Binding-site contacts:
Ligand atom C2 contacts residue ASN149 of chain 1.H at 2.5 Å.
Ligand atom C3 contacts residue ASN149 of chain 1.H at 3.9 Å.
Ligand atom C5 contacts residue ASN149 of chain 1.H at 3.7 Å.
Ligand atom O5 contacts residue ASN149 of chain 1.H at 2.4 Å (h-bond).
Ligand atom C7 contacts residue ASN149 of chain 1.H at 3.1 Å.
Ligand atom C4 contacts residue ASN149 of chain 1.H at 4.3 Å.
Ligand atom N2 contacts residue ASN149 of chain 1.H at 2.9 Å (h-bond).
Ligand atom C1 contacts residue ASN149 of chain 1.H at 1.5 Å.
Ligand atom O7 contacts residue ASN149 of chain 1.H at 3.0 Å (h-bond).
Ligand atom C8 contacts residue ASN149 of chain 1.H at 4.3 Å.

Sequence of chain 1.H:
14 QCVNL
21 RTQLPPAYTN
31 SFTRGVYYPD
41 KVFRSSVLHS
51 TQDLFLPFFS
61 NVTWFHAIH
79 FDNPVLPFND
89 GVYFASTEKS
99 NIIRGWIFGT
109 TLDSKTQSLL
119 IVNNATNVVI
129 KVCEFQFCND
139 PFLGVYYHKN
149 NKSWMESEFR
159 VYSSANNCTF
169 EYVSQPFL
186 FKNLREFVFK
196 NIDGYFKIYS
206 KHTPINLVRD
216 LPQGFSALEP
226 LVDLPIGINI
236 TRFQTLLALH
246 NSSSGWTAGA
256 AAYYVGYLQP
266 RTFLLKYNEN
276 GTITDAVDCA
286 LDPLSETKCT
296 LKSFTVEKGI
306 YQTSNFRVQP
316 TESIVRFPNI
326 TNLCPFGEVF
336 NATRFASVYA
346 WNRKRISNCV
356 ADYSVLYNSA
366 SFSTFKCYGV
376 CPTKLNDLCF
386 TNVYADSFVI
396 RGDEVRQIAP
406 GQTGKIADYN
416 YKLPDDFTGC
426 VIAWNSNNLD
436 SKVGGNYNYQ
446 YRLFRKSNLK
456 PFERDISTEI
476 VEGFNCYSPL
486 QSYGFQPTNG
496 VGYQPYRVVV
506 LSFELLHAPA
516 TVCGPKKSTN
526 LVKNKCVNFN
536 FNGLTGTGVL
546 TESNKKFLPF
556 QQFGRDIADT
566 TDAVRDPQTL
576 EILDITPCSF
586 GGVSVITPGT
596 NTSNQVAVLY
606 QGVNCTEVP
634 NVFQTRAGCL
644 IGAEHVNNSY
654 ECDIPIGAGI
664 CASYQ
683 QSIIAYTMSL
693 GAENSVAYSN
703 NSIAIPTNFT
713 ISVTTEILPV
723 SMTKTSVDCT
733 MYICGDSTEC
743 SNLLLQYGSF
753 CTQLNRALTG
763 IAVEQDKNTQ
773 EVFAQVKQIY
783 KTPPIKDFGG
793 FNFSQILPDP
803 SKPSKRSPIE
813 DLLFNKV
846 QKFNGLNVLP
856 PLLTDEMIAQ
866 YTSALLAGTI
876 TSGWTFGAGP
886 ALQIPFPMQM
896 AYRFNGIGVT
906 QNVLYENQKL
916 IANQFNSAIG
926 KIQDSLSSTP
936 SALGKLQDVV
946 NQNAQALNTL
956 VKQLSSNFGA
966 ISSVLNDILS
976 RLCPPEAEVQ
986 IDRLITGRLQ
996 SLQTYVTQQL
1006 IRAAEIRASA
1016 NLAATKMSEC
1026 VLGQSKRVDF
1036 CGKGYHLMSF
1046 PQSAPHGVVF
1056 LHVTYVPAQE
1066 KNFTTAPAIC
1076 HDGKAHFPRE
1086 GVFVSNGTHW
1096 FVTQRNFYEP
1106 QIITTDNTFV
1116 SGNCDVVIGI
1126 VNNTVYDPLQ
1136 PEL

This small molecule binds to this protein.
Small molecule (SMILES): CC(=O)N[C@@H]1[C@@H](O)[C@H](O)[C@@H](CO)O[C@H]1O